Binding-site contacts:
Ligand atom C8 contacts residue GLN352 of chain 1.A at 4.0 Å.
Ligand atom O5 contacts residue ASN294 of chain 1.A at 2.5 Å (h-bond).
Ligand atom C7 contacts residue GLU273 of chain 1.A at 4.1 Å.
Ligand atom C7 contacts residue ASN294 of chain 1.A at 3.8 Å.
Ligand atom C6 contacts residue GLU295 of chain 1.A at 4.4 Å.
Ligand atom O6 contacts residue GLU295 of chain 1.A at 4.4 Å.
Ligand atom C7 contacts residue LYS348 of chain 1.A at 4.4 Å.
Ligand atom C8 contacts residue VAL275 of chain 1.A at 4.1 Å (hydrophobic).
Ligand atom C8 contacts residue GLU274 of chain 1.A at 3.6 Å.
Ligand atom C2 contacts residue GLU273 of chain 1.A at 3.8 Å.
Ligand atom C1 contacts residue ASN294 of chain 1.A at 1.5 Å.
Ligand atom C5 contacts residue ASN294 of chain 1.A at 3.8 Å.
Ligand atom C2 contacts residue ASN294 of chain 1.A at 2.5 Å.
Ligand atom N2 contacts residue ASN294 of chain 1.A at 2.8 Å (h-bond).
Ligand atom O7 contacts residue ASN294 of chain 1.A at 4.4 Å.
Ligand atom C8 contacts residue GLU273 of chain 1.A at 4.2 Å.
Ligand atom O7 contacts residue LYS348 of chain 1.A at 3.9 Å.
Ligand atom C1 contacts residue GLU273 of chain 1.A at 3.4 Å.
Ligand atom N2 contacts residue GLU273 of chain 1.A at 3.1 Å (salt-bridge).
Ligand atom C7 contacts residue GLU274 of chain 1.A at 4.4 Å.
Ligand atom C3 contacts residue ASN294 of chain 1.A at 3.9 Å.
Ligand atom C3 contacts residue GLU273 of chain 1.A at 4.3 Å.
Ligand atom C4 contacts residue ASN294 of chain 1.A at 4.3 Å.
Ligand atom N2 contacts residue GLU274 of chain 1.A at 4.1 Å.
Ligand atom O5 contacts residue GLU295 of chain 1.A at 4.3 Å.

This protein binds this small molecule.
Small molecule (SMILES): CC(=O)N[C@@H]1[C@@H](O)[C@H](O)[C@@H](CO)O[C@H]1O

Sequence of chain 1.A:
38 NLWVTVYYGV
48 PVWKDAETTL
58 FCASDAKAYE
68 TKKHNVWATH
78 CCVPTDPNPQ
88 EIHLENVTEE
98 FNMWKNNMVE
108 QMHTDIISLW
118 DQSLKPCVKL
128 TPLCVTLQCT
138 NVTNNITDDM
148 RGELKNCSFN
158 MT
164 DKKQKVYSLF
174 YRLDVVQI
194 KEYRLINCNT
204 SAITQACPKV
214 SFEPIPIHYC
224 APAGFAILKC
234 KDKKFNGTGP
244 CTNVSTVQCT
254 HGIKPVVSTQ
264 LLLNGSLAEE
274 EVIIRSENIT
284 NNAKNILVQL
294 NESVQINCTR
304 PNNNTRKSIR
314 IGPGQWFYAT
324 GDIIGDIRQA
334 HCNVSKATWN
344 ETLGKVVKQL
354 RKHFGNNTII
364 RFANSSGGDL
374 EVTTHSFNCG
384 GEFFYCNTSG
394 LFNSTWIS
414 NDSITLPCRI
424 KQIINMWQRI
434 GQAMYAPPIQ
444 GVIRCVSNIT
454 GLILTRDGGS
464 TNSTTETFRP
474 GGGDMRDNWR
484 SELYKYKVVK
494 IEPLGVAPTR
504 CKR